A protein and the small-molecule ligand that binds it are described below.
Small molecule (SMILES): Nc1ccn([C@H]2C[C@H](O)[C@@H](COP(=O)(O)O)O2)c(=O)n1

Sequence of chain 1.A:
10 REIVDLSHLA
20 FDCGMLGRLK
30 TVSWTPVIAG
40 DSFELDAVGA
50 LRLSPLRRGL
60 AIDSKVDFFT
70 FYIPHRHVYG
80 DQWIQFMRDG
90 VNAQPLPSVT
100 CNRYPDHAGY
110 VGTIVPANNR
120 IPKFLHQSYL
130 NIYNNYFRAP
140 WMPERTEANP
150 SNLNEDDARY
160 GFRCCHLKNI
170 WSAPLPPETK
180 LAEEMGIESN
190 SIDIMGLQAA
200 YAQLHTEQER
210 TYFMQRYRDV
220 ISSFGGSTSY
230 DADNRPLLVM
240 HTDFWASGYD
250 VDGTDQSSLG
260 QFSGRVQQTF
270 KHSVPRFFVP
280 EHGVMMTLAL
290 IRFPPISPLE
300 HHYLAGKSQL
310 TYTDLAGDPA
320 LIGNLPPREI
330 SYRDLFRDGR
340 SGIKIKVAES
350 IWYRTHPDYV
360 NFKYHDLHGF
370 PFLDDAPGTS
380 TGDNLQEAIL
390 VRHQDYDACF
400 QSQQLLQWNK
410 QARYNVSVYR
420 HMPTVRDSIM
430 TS

Binding-site contacts:
Ligand atom OP1 contacts residue ARG10 of chain 1.A at 3.8 Å.
Ligand atom C2' contacts residue PHE277 of chain 1.A at 2.8 Å (hydrophobic).
Ligand atom C3' contacts residue PHE277 of chain 1.A at 3.6 Å (hydrophobic).
Ligand atom C1' contacts residue PHE277 of chain 1.A at 3.9 Å (hydrophobic).
Ligand atom OP1 contacts residue PHE277 of chain 1.A at 4.1 Å.
Ligand atom O3' contacts residue PHE277 of chain 1.A at 4.1 Å.